Binding-site contacts:
Ligand atom O6 contacts residue PHE493 of chain 1.B at 3.2 Å.
Ligand atom C6 contacts residue LYS415 of chain 1.B at 3.1 Å.
Ligand atom O4 contacts residue GLU582 of chain 1.B at 3.7 Å.
Ligand atom C3 contacts residue GLU578 of chain 1.B at 3.7 Å.
Ligand atom C5 contacts residue TYR503 of chain 1.B at 3.5 Å (hydrophobic).
Ligand atom O6 contacts residue TYR411 of chain 1.B at 2.6 Å (h-bond).
Ligand atom O6 contacts residue HIS504 of chain 1.B at 3.3 Å (h-bond).
Ligand atom C5 contacts residue PHE654 of chain 1.B at 3.6 Å (hydrophobic).
Ligand atom O2 contacts residue GLU578 of chain 1.B at 2.9 Å (salt-bridge).
Ligand atom C3 contacts residue TYR653 of chain 1.B at 3.4 Å (hydrophobic).
Ligand atom C6 contacts residue TRP702 of chain 1.B at 3.7 Å (hydrophobic).
Ligand atom O5 contacts residue BGC3 of chain 1.G at 3.5 Å (h-bond).
Ligand atom C5 contacts residue TYR653 of chain 1.B at 3.5 Å (hydrophobic).
Ligand atom O6 contacts residue GLY564 of chain 1.B at 3.7 Å.
Ligand atom C6 contacts residue TYR411 of chain 1.B at 3.2 Å (hydrophobic).
Ligand atom O6 contacts residue LYS567 of chain 1.B at 2.8 Å (salt-bridge).
Ligand atom O5 contacts residue TYR411 of chain 1.B at 3.0 Å (h-bond).
Ligand atom O2 contacts residue PHE654 of chain 1.B at 3.6 Å.
Ligand atom C6 contacts residue ASP576 of chain 1.B at 3.1 Å.
Ligand atom O4 contacts residue TRP702 of chain 1.B at 3.7 Å.
Ligand atom C1 contacts residue PHE654 of chain 1.B at 3.4 Å (hydrophobic).
Ligand atom C2 contacts residue GLU578 of chain 1.B at 3.5 Å.
Ligand atom C6 contacts residue BGC2 of chain 1.G at 3.6 Å.
Ligand atom O4 contacts residue GLU578 of chain 1.B at 2.7 Å (salt-bridge).
Ligand atom C4 contacts residue GLU578 of chain 1.B at 3.7 Å.
Ligand atom O3 contacts residue PHE412 of chain 1.B at 3.4 Å.
Ligand atom C1 contacts residue BGC3 of chain 1.G at 3.6 Å.
Ligand atom C5 contacts residue ASP576 of chain 1.B at 3.6 Å.
Ligand atom C4 contacts residue TYR411 of chain 1.B at 3.7 Å (hydrophobic).
Ligand atom O6 contacts residue LYS415 of chain 1.B at 2.4 Å (salt-bridge).
Ligand atom O1 contacts residue BGC4 of chain 1.G at 3.0 Å (h-bond).
Ligand atom O2 contacts residue PHE493 of chain 1.B at 3.6 Å.
Ligand atom O6 contacts residue ASP576 of chain 1.B at 2.8 Å (salt-bridge).
Ligand atom O3 contacts residue PHE493 of chain 1.B at 3.4 Å.
Ligand atom O5 contacts residue TYR503 of chain 1.B at 3.5 Å.
Ligand atom O2 contacts residue TYR653 of chain 1.B at 3.3 Å.
Ligand atom C1 contacts residue BGC4 of chain 1.G at 3.7 Å.
Ligand atom C1 contacts residue GLU578 of chain 1.B at 3.5 Å.
Ligand atom O4 contacts residue TYR503 of chain 1.B at 3.7 Å.
Ligand atom O5 contacts residue PHE654 of chain 1.B at 3.0 Å.

The protein below binds the small molecule below.
Small molecule (SMILES): OC[C@H]1O[C@@H](O[C@@H]2[C@@H](O)[C@H](O[C@@H]3[C@@H](O)[C@H](O[C@@H]4[C@@H](O)[C@H](O[C@@H]5[C@@H](O)[C@H](O)O[C@H](CO)[C@H]5O)O[C@H](CO)[C@H]4O)O[C@H](CO)[C@H]3O)O[C@H](CO)[C@H]2O)[C@H](O)[C@@H](O)[C@@H]1O

Sequence of chain 1.B:
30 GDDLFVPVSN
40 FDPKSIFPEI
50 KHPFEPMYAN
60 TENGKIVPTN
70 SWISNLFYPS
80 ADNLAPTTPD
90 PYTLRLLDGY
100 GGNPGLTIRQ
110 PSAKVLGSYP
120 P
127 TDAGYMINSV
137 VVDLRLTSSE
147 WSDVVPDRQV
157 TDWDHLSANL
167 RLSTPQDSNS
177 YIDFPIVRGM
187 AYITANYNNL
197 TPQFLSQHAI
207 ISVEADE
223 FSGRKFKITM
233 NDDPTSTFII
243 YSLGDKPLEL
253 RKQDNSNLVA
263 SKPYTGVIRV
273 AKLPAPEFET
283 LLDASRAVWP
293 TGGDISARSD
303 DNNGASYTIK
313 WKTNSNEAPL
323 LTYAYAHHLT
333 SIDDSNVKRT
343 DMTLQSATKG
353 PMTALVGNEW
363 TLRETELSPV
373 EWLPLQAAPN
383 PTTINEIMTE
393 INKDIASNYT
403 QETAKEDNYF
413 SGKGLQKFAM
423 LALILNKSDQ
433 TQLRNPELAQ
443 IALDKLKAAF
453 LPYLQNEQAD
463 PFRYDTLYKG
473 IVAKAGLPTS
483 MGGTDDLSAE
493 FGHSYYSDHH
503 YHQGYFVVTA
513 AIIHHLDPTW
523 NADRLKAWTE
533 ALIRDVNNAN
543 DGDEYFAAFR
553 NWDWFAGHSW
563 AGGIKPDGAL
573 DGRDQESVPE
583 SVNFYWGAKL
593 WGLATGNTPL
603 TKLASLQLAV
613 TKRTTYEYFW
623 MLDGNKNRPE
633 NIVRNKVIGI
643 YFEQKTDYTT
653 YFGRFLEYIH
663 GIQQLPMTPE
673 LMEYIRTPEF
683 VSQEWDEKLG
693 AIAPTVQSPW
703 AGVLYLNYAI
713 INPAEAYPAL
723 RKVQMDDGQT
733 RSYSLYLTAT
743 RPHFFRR